Binding-site contacts:
Ligand atom C8 contacts residue GLU54 of chain 1.A at 3.3 Å.
Ligand atom C6 contacts residue TYR86 of chain 1.A at 4.1 Å (hydrophobic).
Ligand atom C5 contacts residue ASN55 of chain 1.A at 3.7 Å.
Ligand atom C4 contacts residue ASN55 of chain 1.A at 4.2 Å.
Ligand atom O5 contacts residue ASN55 of chain 1.A at 2.4 Å (h-bond).
Ligand atom C2 contacts residue ASN55 of chain 1.A at 2.5 Å.
Ligand atom C1 contacts residue ASN55 of chain 1.A at 1.4 Å.
Ligand atom C3 contacts residue ASN55 of chain 1.A at 3.8 Å.
Ligand atom O7 contacts residue ASN55 of chain 1.A at 3.6 Å (h-bond).
Ligand atom C1 contacts residue TYR86 of chain 1.A at 4.2 Å (hydrophobic).
Ligand atom O6 contacts residue TYR86 of chain 1.A at 3.1 Å (h-bond).
Ligand atom C5 contacts residue TYR86 of chain 1.A at 4.3 Å (hydrophobic).
Ligand atom N2 contacts residue ASN55 of chain 1.A at 2.9 Å (h-bond).
Ligand atom C7 contacts residue ASN55 of chain 1.A at 3.5 Å.
Ligand atom O5 contacts residue TYR86 of chain 1.A at 3.3 Å (h-bond).

The protein below binds the small molecule below.
Small molecule (SMILES): CC(=O)N[C@H]1[C@H](O[C@H]2[C@H](O)[C@@H](NC(C)=O)CO[C@@H]2CO)O[C@H](CO)[C@@H](O)[C@@H]1O

Sequence of chain 1.A:
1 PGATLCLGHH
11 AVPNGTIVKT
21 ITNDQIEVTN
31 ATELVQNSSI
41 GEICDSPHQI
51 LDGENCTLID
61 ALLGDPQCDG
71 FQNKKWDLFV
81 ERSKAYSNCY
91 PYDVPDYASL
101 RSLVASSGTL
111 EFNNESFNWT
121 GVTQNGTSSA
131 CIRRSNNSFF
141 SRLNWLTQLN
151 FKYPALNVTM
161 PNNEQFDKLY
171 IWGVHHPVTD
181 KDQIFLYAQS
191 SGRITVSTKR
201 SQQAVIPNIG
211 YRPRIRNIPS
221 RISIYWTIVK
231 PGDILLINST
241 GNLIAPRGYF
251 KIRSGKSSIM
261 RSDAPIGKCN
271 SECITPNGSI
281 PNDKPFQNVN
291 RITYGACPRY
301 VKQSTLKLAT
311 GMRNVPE